A protein and the small-molecule ligand that binds it are described below.
Small molecule (SMILES): CC(=O)N[C@H]1[C@H](O[C@@H]2[C@@H](O)[C@H](O)O[C@H](CO)[C@@H]2O)O[C@H](CO)[C@@H](O[C@@H]2O[C@H](CO)[C@H](O)[C@H](O[C@]3(C(=O)O)C[C@H](O)[C@@H](NC(C)=O)[C@H]([C@H](O)[C@H](O)CO)O3)[C@H]2O)[C@@H]1O

Sequence of chain 3.A:
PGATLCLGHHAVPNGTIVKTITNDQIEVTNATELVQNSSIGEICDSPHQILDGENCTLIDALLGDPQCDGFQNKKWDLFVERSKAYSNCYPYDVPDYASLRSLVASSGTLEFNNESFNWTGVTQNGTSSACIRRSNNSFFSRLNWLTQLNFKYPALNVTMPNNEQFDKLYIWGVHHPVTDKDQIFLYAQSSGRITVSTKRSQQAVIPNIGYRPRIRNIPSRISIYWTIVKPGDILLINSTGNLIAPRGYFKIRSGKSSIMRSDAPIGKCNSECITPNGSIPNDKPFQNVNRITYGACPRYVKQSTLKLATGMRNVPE

Binding-site contacts:
Ligand atom O9 contacts residue ASP182 of chain 3.A at 3.7 Å.
Ligand atom O1B contacts residue SER129 of chain 3.A at 3.9 Å.
Ligand atom C10 contacts residue THR127 of chain 3.A at 3.9 Å.
Ligand atom O6 contacts residue ASN217 of chain 3.A at 2.8 Å (h-bond).
Ligand atom C11 contacts residue THR147 of chain 3.A at 4.0 Å.
Ligand atom O1A contacts residue SER128 of chain 3.A at 3.4 Å.
Ligand atom C6 contacts residue ASN217 of chain 3.A at 3.1 Å.
Ligand atom O9 contacts residue TYR90 of chain 3.A at 3.0 Å (h-bond).
Ligand atom O1A contacts residue SER129 of chain 3.A at 2.8 Å (h-bond).
Ligand atom C9 contacts residue TYR90 of chain 3.A at 3.4 Å (hydrophobic).
Ligand atom O9 contacts residue SER220 of chain 3.A at 3.2 Å (h-bond).
Ligand atom O6 contacts residue ASP182 of chain 3.A at 2.7 Å (salt-bridge).
Ligand atom C1 contacts residue SER128 of chain 3.A at 3.6 Å.
Ligand atom O1B contacts residue ILE218 of chain 3.A at 3.5 Å.
Ligand atom O6 contacts residue LYS181 of chain 3.A at 3.3 Å (salt-bridge).
Ligand atom O7 contacts residue NAG2 of chain 1.E at 3.5 Å (h-bond).
Ligand atom C11 contacts residue THR127 of chain 3.A at 3.9 Å.
Ligand atom C4 contacts residue THR127 of chain 3.A at 3.2 Å.
Ligand atom O8 contacts residue TYR90 of chain 3.A at 3.0 Å (h-bond).
Ligand atom C1 contacts residue SER129 of chain 3.A at 3.7 Å.
Ligand atom C11 contacts residue TRP145 of chain 3.A at 3.8 Å (hydrophobic).
Ligand atom C9 contacts residue HIS175 of chain 3.A at 3.7 Å.
Ligand atom O8 contacts residue TRP145 of chain 3.A at 3.8 Å.
Ligand atom O8 contacts residue ILE218 of chain 3.A at 3.9 Å.
Ligand atom C9 contacts residue ASP182 of chain 3.A at 3.8 Å.
Ligand atom C7 contacts residue TRP145 of chain 3.A at 3.7 Å (hydrophobic).
Ligand atom O10 contacts residue LEU186 of chain 3.A at 3.2 Å.
Ligand atom O1A contacts residue ASN137 of chain 3.A at 3.9 Å.
Ligand atom C6 contacts residue ASP182 of chain 3.A at 3.6 Å.
Ligand atom C5 contacts residue THR127 of chain 3.A at 3.5 Å.
Ligand atom O4 contacts residue THR127 of chain 3.A at 3.4 Å (h-bond).
Ligand atom O1B contacts residue SER128 of chain 3.A at 2.9 Å (h-bond).
Ligand atom C9 contacts residue LEU186 of chain 3.A at 3.8 Å (hydrophobic).
Ligand atom C11 contacts residue GLY126 of chain 3.A at 3.6 Å.
Ligand atom O7 contacts residue LEU186 of chain 3.A at 3.5 Å.
Ligand atom O9 contacts residue HIS175 of chain 3.A at 3.6 Å.
Ligand atom N5 contacts residue THR127 of chain 3.A at 2.9 Å (h-bond).
Ligand atom O6 contacts residue ILE218 of chain 3.A at 3.9 Å.
Ligand atom C8 contacts residue NAG2 of chain 1.E at 3.9 Å.
Ligand atom C8 contacts residue TYR90 of chain 3.A at 3.8 Å (hydrophobic).